The protein below binds the small molecule below.
Small molecule (SMILES): CC(=O)N[C@@H]1[C@@H](O)[C@H](O)[C@@H](CO)O[C@H]1O

Sequence of chain 3.A:
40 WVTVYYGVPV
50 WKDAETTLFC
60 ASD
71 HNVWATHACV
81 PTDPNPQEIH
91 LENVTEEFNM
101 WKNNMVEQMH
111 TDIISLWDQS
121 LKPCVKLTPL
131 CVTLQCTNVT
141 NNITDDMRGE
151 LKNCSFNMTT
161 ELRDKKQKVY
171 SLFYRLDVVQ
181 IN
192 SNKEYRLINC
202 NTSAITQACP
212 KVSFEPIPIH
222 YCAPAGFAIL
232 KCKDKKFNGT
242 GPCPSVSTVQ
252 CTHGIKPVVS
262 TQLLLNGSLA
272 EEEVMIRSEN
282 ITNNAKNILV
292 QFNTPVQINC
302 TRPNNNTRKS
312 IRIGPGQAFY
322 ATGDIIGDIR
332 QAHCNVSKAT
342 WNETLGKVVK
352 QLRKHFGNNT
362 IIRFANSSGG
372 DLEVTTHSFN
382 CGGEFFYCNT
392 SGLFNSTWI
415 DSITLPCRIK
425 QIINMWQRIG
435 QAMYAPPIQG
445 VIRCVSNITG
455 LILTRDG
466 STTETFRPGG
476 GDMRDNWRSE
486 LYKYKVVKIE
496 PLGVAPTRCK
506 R

Sequence of chain 3.B:
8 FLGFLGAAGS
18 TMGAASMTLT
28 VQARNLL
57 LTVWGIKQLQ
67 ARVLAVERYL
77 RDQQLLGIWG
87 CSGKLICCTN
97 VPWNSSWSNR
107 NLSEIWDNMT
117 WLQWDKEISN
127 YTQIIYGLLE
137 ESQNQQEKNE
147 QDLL

Binding-site contacts:
Ligand atom O7 contacts residue SER17 of chain 3.B at 3.1 Å (h-bond).
Ligand atom O5 contacts residue ASN93 of chain 3.A at 2.4 Å (h-bond).
Ligand atom C1 contacts residue ASN93 of chain 3.A at 1.4 Å.
Ligand atom C8 contacts residue SER17 of chain 3.B at 3.1 Å.
Ligand atom C8 contacts residue LEU9 of chain 3.B at 4.5 Å (hydrophobic).
Ligand atom C4 contacts residue ASN93 of chain 3.A at 4.1 Å.
Ligand atom C5 contacts residue ASN93 of chain 3.A at 3.6 Å.
Ligand atom N2 contacts residue GLU92 of chain 3.A at 3.6 Å.
Ligand atom C8 contacts residue GLY13 of chain 3.B at 4.1 Å.
Ligand atom C7 contacts residue GLU92 of chain 3.A at 4.2 Å.
Ligand atom C7 contacts residue SER17 of chain 3.B at 3.4 Å.
Ligand atom C1 contacts residue GLU92 of chain 3.A at 4.5 Å.
Ligand atom C8 contacts residue GLU92 of chain 3.A at 3.8 Å.
Ligand atom C2 contacts residue ASN93 of chain 3.A at 2.3 Å.
Ligand atom C7 contacts residue ASN93 of chain 3.A at 3.8 Å.
Ligand atom O7 contacts residue ASN93 of chain 3.A at 4.5 Å.
Ligand atom C3 contacts residue ASN93 of chain 3.A at 3.6 Å.
Ligand atom N2 contacts residue ASN93 of chain 3.A at 2.7 Å (h-bond).
Ligand atom N2 contacts residue SER17 of chain 3.B at 4.5 Å.